Binding-site contacts:
Ligand atom C14 contacts residue HIS150 of chain 1.E at 3.5 Å.
Ligand atom C25 contacts residue ARG253 of chain 1.E at 3.8 Å.
Ligand atom C03 contacts residue VAL332 of chain 1.E at 3.8 Å (hydrophobic).
Ligand atom N19 contacts residue ARG253 of chain 1.E at 3.8 Å.
Ligand atom O16 contacts residue ARG253 of chain 1.E at 2.9 Å (salt-bridge).
Ligand atom C22 contacts residue PHE158 of chain 1.E at 3.5 Å (hydrophobic).
Ligand atom O16 contacts residue ARG249 of chain 1.E at 3.3 Å (salt-bridge).
Ligand atom C20 contacts residue ARG253 of chain 1.E at 4.0 Å.
Ligand atom C24 contacts residue GLN306 of chain 1.E at 4.0 Å.
Ligand atom CL26 contacts residue PHE158 of chain 1.E at 3.8 Å.
Ligand atom C06 contacts residue VAL332 of chain 1.E at 4.1 Å (hydrophobic).
Ligand atom CL26 contacts residue VAL161 of chain 1.E at 3.9 Å.
Ligand atom C21 contacts residue PHE158 of chain 1.E at 3.8 Å (hydrophobic).
Ligand atom C24 contacts residue PHE305 of chain 1.E at 3.7 Å (hydrophobic).
Ligand atom C18 contacts residue ARG253 of chain 1.E at 3.4 Å.
Ligand atom C08 contacts residue ARG253 of chain 1.E at 3.7 Å.
Ligand atom CL26 contacts residue GLY257 of chain 1.E at 3.8 Å.
Ligand atom N19 contacts residue ARG249 of chain 1.E at 3.9 Å.
Ligand atom C24 contacts residue ARG253 of chain 1.E at 3.9 Å.
Ligand atom CL26 contacts residue GLN306 of chain 1.E at 3.4 Å.
Ligand atom C18 contacts residue ASP154 of chain 1.E at 3.8 Å.
Ligand atom N17 contacts residue ASP154 of chain 1.E at 3.6 Å.
Ligand atom C18 contacts residue ARG249 of chain 1.E at 3.8 Å.
Ligand atom C23 contacts residue TRP302 of chain 1.E at 4.0 Å (hydrophobic).
Ligand atom O27 contacts residue PHE305 of chain 1.E at 3.5 Å.
Ligand atom N17 contacts residue ARG253 of chain 1.E at 4.0 Å.
Ligand atom C15 contacts residue PHE340 of chain 1.E at 3.4 Å (hydrophobic).
Ligand atom N17 contacts residue ARG249 of chain 1.E at 3.5 Å (salt-bridge).
Ligand atom O27 contacts residue ARG253 of chain 1.E at 3.0 Å (salt-bridge).
Ligand atom C21 contacts residue LEU157 of chain 1.E at 4.0 Å (hydrophobic).
Ligand atom C22 contacts residue LEU157 of chain 1.E at 3.9 Å (hydrophobic).
Ligand atom C01 contacts residue VAL332 of chain 1.E at 3.8 Å (hydrophobic).
Ligand atom C02 contacts residue VAL332 of chain 1.E at 3.5 Å (hydrophobic).
Ligand atom N19 contacts residue ASP154 of chain 1.E at 3.2 Å (salt-bridge).
Ligand atom CL26 contacts residue TRP302 of chain 1.E at 3.9 Å.
Ligand atom C24 contacts residue TRP302 of chain 1.E at 3.6 Å (hydrophobic).
Ligand atom C25 contacts residue PHE305 of chain 1.E at 3.7 Å (hydrophobic).
Ligand atom C12 contacts residue VAL332 of chain 1.E at 3.7 Å (hydrophobic).
Ligand atom C21 contacts residue ASP154 of chain 1.E at 4.0 Å.
Ligand atom CL26 contacts residue LEU157 of chain 1.E at 4.0 Å.

A protein and the small-molecule ligand that binds it are described below.
Small molecule (SMILES): CC(C)c1c(NC(=O)Nc2ccc(Cl)cc2)c(=O)n(-c2ccccc2)n1C

Sequence of chain 1.E:
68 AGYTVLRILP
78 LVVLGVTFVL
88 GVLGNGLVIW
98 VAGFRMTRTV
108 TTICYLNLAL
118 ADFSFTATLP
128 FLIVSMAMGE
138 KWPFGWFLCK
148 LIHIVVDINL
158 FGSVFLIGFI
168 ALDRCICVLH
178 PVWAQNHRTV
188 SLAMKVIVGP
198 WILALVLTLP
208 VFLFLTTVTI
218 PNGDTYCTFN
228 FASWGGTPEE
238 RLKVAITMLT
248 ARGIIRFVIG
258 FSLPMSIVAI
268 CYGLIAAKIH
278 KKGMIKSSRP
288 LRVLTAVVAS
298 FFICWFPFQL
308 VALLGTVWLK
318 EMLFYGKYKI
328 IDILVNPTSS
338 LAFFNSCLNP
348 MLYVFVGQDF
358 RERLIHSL